Binding-site contacts:
Ligand atom C8 contacts residue NAG2 of chain 1.UA at 2.9 Å.
Ligand atom C7 contacts residue NAG2 of chain 1.UA at 2.8 Å.
Ligand atom C6 contacts residue MAN4 of chain 1.UA at 2.6 Å.
Ligand atom O7 contacts residue NAG2 of chain 1.UA at 2.9 Å (h-bond).
Ligand atom C1 contacts residue ASN426 of chain 1.E at 3.2 Å.
Ligand atom C5 contacts residue MAN4 of chain 1.UA at 4.1 Å.
Ligand atom O5 contacts residue MAN4 of chain 1.UA at 4.5 Å.
Ligand atom O6 contacts residue MAN4 of chain 1.UA at 2.7 Å (h-bond).
Ligand atom C2 contacts residue NAG2 of chain 1.UA at 4.3 Å.
Ligand atom C8 contacts residue GLY424 of chain 1.E at 4.5 Å.
Ligand atom N2 contacts residue NAG2 of chain 1.UA at 3.5 Å (h-bond).
Ligand atom O7 contacts residue ASN426 of chain 1.E at 4.0 Å.
Ligand atom C2 contacts residue ASN426 of chain 1.E at 4.3 Å.
Ligand atom O5 contacts residue ASN426 of chain 1.E at 3.4 Å (h-bond).

Sequence of chain 1.E:
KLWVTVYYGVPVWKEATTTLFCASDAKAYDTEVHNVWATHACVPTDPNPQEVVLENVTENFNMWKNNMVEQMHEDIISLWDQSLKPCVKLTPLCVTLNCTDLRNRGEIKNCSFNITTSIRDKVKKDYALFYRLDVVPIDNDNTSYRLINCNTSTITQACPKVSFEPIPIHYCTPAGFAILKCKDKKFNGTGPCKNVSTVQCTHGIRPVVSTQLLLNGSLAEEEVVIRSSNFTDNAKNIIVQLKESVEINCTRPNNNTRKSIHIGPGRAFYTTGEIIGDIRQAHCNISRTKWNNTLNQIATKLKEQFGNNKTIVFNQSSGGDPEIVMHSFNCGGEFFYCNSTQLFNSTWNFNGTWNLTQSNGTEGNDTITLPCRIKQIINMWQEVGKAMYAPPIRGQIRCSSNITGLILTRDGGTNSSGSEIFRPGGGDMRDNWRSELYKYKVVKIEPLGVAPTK

This protein binds this small molecule.
Small molecule (SMILES): CC(=O)N[C@H]1[C@H](O[C@H]2[C@H](O)[C@@H](NC(C)=O)CO[C@@H]2CO)O[C@H](CO)[C@@H](O)[C@@H]1O